Sequence of chain 1.A:
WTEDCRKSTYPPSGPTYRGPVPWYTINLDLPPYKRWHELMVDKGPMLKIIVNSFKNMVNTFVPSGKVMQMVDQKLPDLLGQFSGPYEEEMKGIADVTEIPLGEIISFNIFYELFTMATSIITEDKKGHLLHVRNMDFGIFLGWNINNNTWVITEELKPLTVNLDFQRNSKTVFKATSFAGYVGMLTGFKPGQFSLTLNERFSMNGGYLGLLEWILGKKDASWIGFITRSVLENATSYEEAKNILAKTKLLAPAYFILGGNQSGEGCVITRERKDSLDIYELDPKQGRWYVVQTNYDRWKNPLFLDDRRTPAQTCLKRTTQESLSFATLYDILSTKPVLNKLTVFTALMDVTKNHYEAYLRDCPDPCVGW

A protein and the small-molecule ligand that binds it are described below.
Small molecule (SMILES): CC(=O)N[C@H]1[C@H](O[C@H]2[C@H](O)[C@@H](NC(C)=O)CO[C@@H]2CO)O[C@H](CO)[C@@H](O[C@@H]2O[C@H](CO[C@H]3O[C@H](CO)[C@@H](O)[C@H](O[C@H]4O[C@H](CO)[C@@H](O)[C@H](O)[C@@H]4O)[C@@H]3O)[C@@H](O)[C@H](O)[C@@H]2O)[C@@H]1O

Binding-site contacts:
Ligand atom O6 contacts residue LEU43 of chain 1.A at 3.2 Å (h-bond).
Ligand atom C7 contacts residue SER244 of chain 1.A at 4.1 Å.
Ligand atom O6 contacts residue GLY99 of chain 1.A at 3.8 Å.
Ligand atom O6 contacts residue LEU45 of chain 1.A at 2.8 Å (h-bond).
Ligand atom C6 contacts residue LEU45 of chain 1.A at 3.6 Å (hydrophobic).
Ligand atom C2 contacts residue GLU247 of chain 1.A at 3.7 Å.
Ligand atom C5 contacts residue ASP44 of chain 1.A at 4.0 Å.
Ligand atom N2 contacts residue ASN248 of chain 1.A at 3.0 Å (h-bond).
Ligand atom O6 contacts residue PRO100 of chain 1.A at 3.6 Å.
Ligand atom C1 contacts residue GLU247 of chain 1.A at 4.0 Å.
Ligand atom O6 contacts residue ARG50 of chain 1.A at 3.6 Å (salt-bridge).
Ligand atom O3 contacts residue PRO100 of chain 1.A at 3.6 Å.
Ligand atom O4 contacts residue ASP44 of chain 1.A at 2.6 Å (salt-bridge).
Ligand atom O6 contacts residue ASP44 of chain 1.A at 3.4 Å (salt-bridge).
Ligand atom C6 contacts residue ASP44 of chain 1.A at 3.4 Å.
Ligand atom O7 contacts residue ASN248 of chain 1.A at 3.9 Å.
Ligand atom C6 contacts residue PRO46 of chain 1.A at 3.9 Å (hydrophobic).
Ligand atom C7 contacts residue ASN248 of chain 1.A at 3.7 Å.
Ligand atom C6 contacts residue GLY99 of chain 1.A at 3.6 Å.
Ligand atom C4 contacts residue ASP44 of chain 1.A at 3.5 Å.
Ligand atom O6 contacts residue PRO47 of chain 1.A at 4.0 Å.
Ligand atom O6 contacts residue PRO47 of chain 1.A at 4.0 Å.
Ligand atom O7 contacts residue PG41 of chain 1.I at 3.7 Å.
Ligand atom O6 contacts residue PG41 of chain 1.I at 3.7 Å.
Ligand atom C8 contacts residue TYR101 of chain 1.A at 3.5 Å (hydrophobic).
Ligand atom O5 contacts residue ASN248 of chain 1.A at 2.3 Å (h-bond).
Ligand atom O6 contacts residue PRO46 of chain 1.A at 3.8 Å.
Ligand atom C8 contacts residue ARG243 of chain 1.A at 3.8 Å.
Ligand atom C3 contacts residue GLU247 of chain 1.A at 3.9 Å.
Ligand atom C2 contacts residue ASN248 of chain 1.A at 2.5 Å.
Ligand atom O5 contacts residue PG41 of chain 1.I at 3.5 Å.
Ligand atom C3 contacts residue ASN248 of chain 1.A at 3.8 Å.
Ligand atom C5 contacts residue ASN248 of chain 1.A at 3.6 Å.
Ligand atom C1 contacts residue ASN248 of chain 1.A at 1.4 Å.
Ligand atom O7 contacts residue SER244 of chain 1.A at 3.6 Å.
Ligand atom C8 contacts residue GLU247 of chain 1.A at 3.4 Å.
Ligand atom C7 contacts residue GLU247 of chain 1.A at 3.7 Å.
Ligand atom C8 contacts residue SER244 of chain 1.A at 3.9 Å.
Ligand atom C6 contacts residue PRO100 of chain 1.A at 3.9 Å (hydrophobic).
Ligand atom N2 contacts residue GLU247 of chain 1.A at 2.9 Å (salt-bridge).